This small molecule binds to this protein.
Small molecule (SMILES): Nc1ncnc2c1ncn2[C@@H]1O[C@@H]2CO[P](=O)(O)O[C@H]3[C@@H](O)[C@H](n4cnc5c(N)ncnc54)O[C@@H]3CO[P](=O)(O)O[C@H]3[C@@H](O)[C@H](n4cnc5c(N)ncnc54)O[C@@H]3CO[P](=O)(O)O[C@H]3[C@@H](O)[C@H](n4cnc5c(N)ncnc54)O[C@@H]3CO[P](=O)(O)O[C@H]2[C@H]1O

Sequence of chain 1.B:
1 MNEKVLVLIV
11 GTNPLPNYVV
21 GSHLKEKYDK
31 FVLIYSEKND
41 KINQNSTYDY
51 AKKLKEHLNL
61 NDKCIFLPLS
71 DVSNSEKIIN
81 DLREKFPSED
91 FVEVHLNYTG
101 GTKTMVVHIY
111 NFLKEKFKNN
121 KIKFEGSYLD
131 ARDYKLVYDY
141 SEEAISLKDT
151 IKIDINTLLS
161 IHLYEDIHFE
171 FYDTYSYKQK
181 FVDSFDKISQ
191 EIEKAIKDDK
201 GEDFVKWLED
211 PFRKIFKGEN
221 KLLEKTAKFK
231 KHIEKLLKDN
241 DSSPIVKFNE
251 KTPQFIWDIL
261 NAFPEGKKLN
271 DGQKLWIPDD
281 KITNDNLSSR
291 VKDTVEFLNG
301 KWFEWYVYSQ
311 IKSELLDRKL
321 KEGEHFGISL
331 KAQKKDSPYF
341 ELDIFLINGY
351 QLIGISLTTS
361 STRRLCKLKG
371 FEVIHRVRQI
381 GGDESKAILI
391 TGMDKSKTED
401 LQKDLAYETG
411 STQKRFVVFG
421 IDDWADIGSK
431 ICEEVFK

Sequence of chain 1.A:
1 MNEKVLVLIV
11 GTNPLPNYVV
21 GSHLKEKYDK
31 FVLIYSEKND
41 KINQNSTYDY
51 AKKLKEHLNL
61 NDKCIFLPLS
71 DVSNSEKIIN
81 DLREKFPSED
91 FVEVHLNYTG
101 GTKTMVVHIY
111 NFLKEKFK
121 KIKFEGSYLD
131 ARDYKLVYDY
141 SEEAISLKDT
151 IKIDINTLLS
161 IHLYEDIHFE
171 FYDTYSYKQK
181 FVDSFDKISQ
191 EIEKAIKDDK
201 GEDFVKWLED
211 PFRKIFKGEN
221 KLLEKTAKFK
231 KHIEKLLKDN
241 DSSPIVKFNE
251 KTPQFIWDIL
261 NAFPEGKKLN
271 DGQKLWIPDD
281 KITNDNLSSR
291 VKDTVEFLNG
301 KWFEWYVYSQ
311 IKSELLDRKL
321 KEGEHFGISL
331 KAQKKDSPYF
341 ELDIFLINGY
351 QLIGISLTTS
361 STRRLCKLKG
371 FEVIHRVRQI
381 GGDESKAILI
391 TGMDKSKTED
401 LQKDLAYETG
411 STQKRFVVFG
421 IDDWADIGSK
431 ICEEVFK

Binding-site contacts:
Ligand atom C4' contacts residue GLY101 of chain 1.B at 3.2 Å.
Ligand atom OP2 contacts residue LYS103 of chain 1.A at 3.1 Å.
Ligand atom N1 contacts residue GLU384 of chain 1.B at 3.4 Å.
Ligand atom C8 contacts residue THR409 of chain 1.B at 3.2 Å.
Ligand atom O4' contacts residue PRO16 of chain 1.B at 3.4 Å.
Ligand atom C8 contacts residue ALA131 of chain 1.B at 3.4 Å (hydrophobic).
Ligand atom OP1 contacts residue ASN13 of chain 1.B at 3.0 Å (h-bond).
Ligand atom C8 contacts residue ALA131 of chain 1.A at 3.4 Å (hydrophobic).
Ligand atom N6 contacts residue GLY410 of chain 1.B at 3.0 Å (h-bond).
Ligand atom C8 contacts residue ARG132 of chain 1.B at 3.4 Å.
Ligand atom C2 contacts residue GLU384 of chain 1.B at 3.4 Å.
Ligand atom N7 contacts residue THR409 of chain 1.B at 3.4 Å (h-bond).
Ligand atom O3' contacts residue GLY101 of chain 1.B at 3.2 Å (h-bond).
Ligand atom OP1 contacts residue TYR128 of chain 1.B at 2.7 Å (h-bond).
Ligand atom OP1 contacts residue TYR128 of chain 1.A at 2.7 Å (h-bond).
Ligand atom OP2 contacts residue ASN13 of chain 1.A at 3.0 Å (h-bond).
Ligand atom OP2 contacts residue GLY101 of chain 1.B at 3.3 Å (h-bond).
Ligand atom OP1 contacts residue GLY11 of chain 1.A at 3.4 Å.
Ligand atom C4' contacts residue THR99 of chain 1.B at 3.3 Å.
Ligand atom N1 contacts residue SER36 of chain 1.A at 2.8 Å (h-bond).
Ligand atom O4' contacts residue PRO16 of chain 1.A at 3.3 Å.
Ligand atom N6 contacts residue ASN45 of chain 1.A at 3.0 Å (h-bond).
Ligand atom C2 contacts residue SER36 of chain 1.A at 3.4 Å.
Ligand atom O2' contacts residue THR12 of chain 1.A at 2.7 Å (h-bond).
Ligand atom O5' contacts residue LYS103 of chain 1.B at 3.3 Å (salt-bridge).
Ligand atom O4' contacts residue THR99 of chain 1.A at 3.3 Å.
Ligand atom O4' contacts residue THR99 of chain 1.B at 3.3 Å.
Ligand atom O4' contacts residue GLY101 of chain 1.B at 3.3 Å (h-bond).
Ligand atom O2' contacts residue THR12 of chain 1.B at 2.6 Å (h-bond).
Ligand atom O4' contacts residue THR102 of chain 1.A at 3.3 Å.
Ligand atom N1 contacts residue SER36 of chain 1.B at 3.1 Å (h-bond).
Ligand atom N7 contacts residue ARG132 of chain 1.B at 3.4 Å (salt-bridge).
Ligand atom O2' contacts residue GLU384 of chain 1.A at 3.3 Å (salt-bridge).
Ligand atom N7 contacts residue ARG132 of chain 1.A at 3.3 Å (salt-bridge).
Ligand atom N6 contacts residue ASN45 of chain 1.B at 3.1 Å (h-bond).
Ligand atom OP2 contacts residue LYS103 of chain 1.B at 3.0 Å.
Ligand atom C4' contacts residue THR99 of chain 1.A at 3.2 Å.
Ligand atom OP1 contacts residue LYS103 of chain 1.B at 3.1 Å (salt-bridge).
Ligand atom N6 contacts residue GLY410 of chain 1.A at 3.3 Å (h-bond).
Ligand atom OP1 contacts residue LYS103 of chain 1.A at 3.1 Å (salt-bridge).